Sequence of chain 3.A:
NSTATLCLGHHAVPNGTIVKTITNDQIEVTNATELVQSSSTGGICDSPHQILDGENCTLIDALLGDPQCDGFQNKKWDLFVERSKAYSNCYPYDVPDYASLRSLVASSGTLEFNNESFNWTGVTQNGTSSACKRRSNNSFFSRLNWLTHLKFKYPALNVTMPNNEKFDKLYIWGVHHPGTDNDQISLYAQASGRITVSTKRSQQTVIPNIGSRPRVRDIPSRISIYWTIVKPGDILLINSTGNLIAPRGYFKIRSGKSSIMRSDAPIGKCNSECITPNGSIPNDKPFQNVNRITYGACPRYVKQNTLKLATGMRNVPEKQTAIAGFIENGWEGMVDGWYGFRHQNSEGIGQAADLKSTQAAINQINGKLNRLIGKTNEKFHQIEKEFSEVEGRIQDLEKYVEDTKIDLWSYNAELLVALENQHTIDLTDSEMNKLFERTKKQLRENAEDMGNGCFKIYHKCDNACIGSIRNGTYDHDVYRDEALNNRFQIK

The small molecule below binds the protein below.
Small molecule (SMILES): CC(=O)N[C@H]1[C@H](O[C@H]2[C@H](O)[C@@H](NC(C)=O)CO[C@@H]2CO)O[C@H](CO)[C@@H](O)[C@@H]1O

Sequence of chain 1.A:
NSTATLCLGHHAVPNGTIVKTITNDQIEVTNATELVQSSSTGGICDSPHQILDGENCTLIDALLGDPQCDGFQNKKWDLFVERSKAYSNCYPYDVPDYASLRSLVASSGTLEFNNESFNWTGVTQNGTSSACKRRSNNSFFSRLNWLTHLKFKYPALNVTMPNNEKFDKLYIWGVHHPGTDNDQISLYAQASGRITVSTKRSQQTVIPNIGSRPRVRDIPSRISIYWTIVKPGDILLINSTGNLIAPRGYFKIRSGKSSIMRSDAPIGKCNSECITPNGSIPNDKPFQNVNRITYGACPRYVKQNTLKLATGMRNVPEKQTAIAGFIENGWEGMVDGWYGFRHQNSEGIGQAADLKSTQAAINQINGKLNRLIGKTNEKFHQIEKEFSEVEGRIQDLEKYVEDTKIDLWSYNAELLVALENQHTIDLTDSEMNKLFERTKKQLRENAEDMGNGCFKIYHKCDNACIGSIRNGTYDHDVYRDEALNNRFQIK

Binding-site contacts:
Ligand atom O5 contacts residue ALA163 of chain 3.A at 4.0 Å.
Ligand atom C8 contacts residue NAG1 of chain 3.B at 4.0 Å.
Ligand atom O3 contacts residue ALA163 of chain 3.A at 4.4 Å.
Ligand atom O4 contacts residue ALA163 of chain 3.A at 4.3 Å.
Ligand atom O5 contacts residue LEU164 of chain 3.A at 3.6 Å.
Ligand atom O6 contacts residue ASN165 of chain 3.A at 3.3 Å.
Ligand atom C5 contacts residue NAG1 of chain 3.B at 4.5 Å.
Ligand atom O7 contacts residue THR187 of chain 1.A at 4.3 Å.
Ligand atom C4 contacts residue ASN246 of chain 3.A at 4.3 Å.
Ligand atom N2 contacts residue ASN246 of chain 3.A at 2.9 Å (h-bond).
Ligand atom C4 contacts residue ALA163 of chain 3.A at 3.5 Å (hydrophobic).
Ligand atom C3 contacts residue ASN246 of chain 3.A at 3.8 Å.
Ligand atom C7 contacts residue SER247 of chain 3.A at 4.0 Å.
Ligand atom O3 contacts residue THR248 of chain 3.A at 3.7 Å.
Ligand atom C1 contacts residue ALA163 of chain 3.A at 4.0 Å (hydrophobic).
Ligand atom C7 contacts residue ASN246 of chain 3.A at 3.6 Å.
Ligand atom C7 contacts residue ARG201 of chain 3.A at 4.0 Å.
Ligand atom O7 contacts residue SER247 of chain 3.A at 3.1 Å.
Ligand atom O5 contacts residue ASN246 of chain 3.A at 2.4 Å (h-bond).
Ligand atom C2 contacts residue ALA163 of chain 3.A at 4.3 Å (hydrophobic).
Ligand atom C3 contacts residue ALA163 of chain 3.A at 4.2 Å (hydrophobic).
Ligand atom C5 contacts residue ALA163 of chain 3.A at 4.1 Å (hydrophobic).
Ligand atom C6 contacts residue NAG1 of chain 3.B at 4.0 Å.
Ligand atom C1 contacts residue ASN246 of chain 3.A at 1.5 Å.
Ligand atom C7 contacts residue THR248 of chain 3.A at 4.2 Å.
Ligand atom C6 contacts residue ALA163 of chain 3.A at 4.1 Å (hydrophobic).
Ligand atom C8 contacts residue ARG201 of chain 3.A at 3.3 Å.
Ligand atom O6 contacts residue NAG1 of chain 3.B at 3.3 Å.
Ligand atom C6 contacts residue ASN165 of chain 3.A at 4.3 Å.
Ligand atom O7 contacts residue THR248 of chain 3.A at 3.2 Å (h-bond).
Ligand atom C8 contacts residue ASN246 of chain 3.A at 4.1 Å.
Ligand atom C5 contacts residue ASN246 of chain 3.A at 3.6 Å.
Ligand atom O7 contacts residue ARG201 of chain 3.A at 3.7 Å.
Ligand atom N2 contacts residue ILE217 of chain 1.A at 4.4 Å.
Ligand atom C2 contacts residue THR248 of chain 3.A at 4.3 Å.
Ligand atom O5 contacts residue ASN165 of chain 3.A at 3.7 Å.
Ligand atom C1 contacts residue LEU164 of chain 3.A at 3.8 Å (hydrophobic).
Ligand atom C2 contacts residue ASN246 of chain 3.A at 2.5 Å.
Ligand atom O7 contacts residue ASN246 of chain 3.A at 3.7 Å.
Ligand atom C8 contacts residue ILE217 of chain 1.A at 4.0 Å (hydrophobic).